Binding-site contacts:
Ligand atom O6 contacts residue PHE217 of chain 1.A at 3.1 Å.
Ligand atom O7 contacts residue SER263 of chain 1.A at 2.6 Å (h-bond).
Ligand atom C5 contacts residue ASN266 of chain 1.A at 3.7 Å.
Ligand atom O3 contacts residue GLN214 of chain 1.A at 2.9 Å (h-bond).
Ligand atom C8 contacts residue TYR265 of chain 1.A at 4.2 Å (hydrophobic).
Ligand atom C5 contacts residue TYR254 of chain 1.A at 3.6 Å (hydrophobic).
Ligand atom O3 contacts residue ALA213 of chain 1.A at 4.3 Å.
Ligand atom C8 contacts residue SER263 of chain 1.A at 4.0 Å.
Ligand atom N2 contacts residue SER263 of chain 1.A at 4.3 Å.
Ligand atom C8 contacts residue ASN266 of chain 1.A at 4.3 Å.
Ligand atom C3 contacts residue PHE217 of chain 1.A at 4.2 Å (hydrophobic).
Ligand atom O6 contacts residue MET252 of chain 1.A at 3.8 Å.
Ligand atom C8 contacts residue LEU264 of chain 1.A at 3.3 Å (hydrophobic).
Ligand atom C8 contacts residue PHE217 of chain 1.A at 3.5 Å (hydrophobic).
Ligand atom C4 contacts residue ASN266 of chain 1.A at 4.2 Å.
Ligand atom C4 contacts residue GLN214 of chain 1.A at 4.2 Å.
Ligand atom C3 contacts residue GLN214 of chain 1.A at 3.5 Å.
Ligand atom C6 contacts residue PHE217 of chain 1.A at 3.3 Å (hydrophobic).
Ligand atom O4 contacts residue GLN214 of chain 1.A at 3.3 Å (h-bond).
Ligand atom N2 contacts residue ASN266 of chain 1.A at 2.7 Å (h-bond).
Ligand atom C7 contacts residue PHE217 of chain 1.A at 4.1 Å (hydrophobic).
Ligand atom N2 contacts residue GLN214 of chain 1.A at 4.3 Å.
Ligand atom N2 contacts residue ALA213 of chain 1.A at 4.1 Å.
Ligand atom O5 contacts residue TYR254 of chain 1.A at 3.5 Å (h-bond).
Ligand atom C6 contacts residue TYR254 of chain 1.A at 3.0 Å (hydrophobic).
Ligand atom C7 contacts residue SER263 of chain 1.A at 3.4 Å.
Ligand atom C2 contacts residue PHE217 of chain 1.A at 4.1 Å (hydrophobic).
Ligand atom O6 contacts residue TYR254 of chain 1.A at 3.5 Å (h-bond).
Ligand atom C3 contacts residue ASN266 of chain 1.A at 3.7 Å.
Ligand atom C2 contacts residue ASN266 of chain 1.A at 2.4 Å.
Ligand atom C1 contacts residue PHE217 of chain 1.A at 4.2 Å (hydrophobic).
Ligand atom C7 contacts residue ASN266 of chain 1.A at 3.7 Å.
Ligand atom C8 contacts residue ALA213 of chain 1.A at 3.5 Å (hydrophobic).
Ligand atom C1 contacts residue TYR254 of chain 1.A at 4.0 Å (hydrophobic).
Ligand atom O5 contacts residue ASN266 of chain 1.A at 2.4 Å (h-bond).
Ligand atom N2 contacts residue PHE217 of chain 1.A at 3.3 Å.
Ligand atom C7 contacts residue ALA213 of chain 1.A at 4.0 Å (hydrophobic).
Ligand atom O5 contacts residue MET252 of chain 1.A at 4.2 Å.
Ligand atom C1 contacts residue ASN266 of chain 1.A at 1.4 Å.
Ligand atom O7 contacts residue ASN266 of chain 1.A at 4.1 Å.

Sequence of chain 1.A:
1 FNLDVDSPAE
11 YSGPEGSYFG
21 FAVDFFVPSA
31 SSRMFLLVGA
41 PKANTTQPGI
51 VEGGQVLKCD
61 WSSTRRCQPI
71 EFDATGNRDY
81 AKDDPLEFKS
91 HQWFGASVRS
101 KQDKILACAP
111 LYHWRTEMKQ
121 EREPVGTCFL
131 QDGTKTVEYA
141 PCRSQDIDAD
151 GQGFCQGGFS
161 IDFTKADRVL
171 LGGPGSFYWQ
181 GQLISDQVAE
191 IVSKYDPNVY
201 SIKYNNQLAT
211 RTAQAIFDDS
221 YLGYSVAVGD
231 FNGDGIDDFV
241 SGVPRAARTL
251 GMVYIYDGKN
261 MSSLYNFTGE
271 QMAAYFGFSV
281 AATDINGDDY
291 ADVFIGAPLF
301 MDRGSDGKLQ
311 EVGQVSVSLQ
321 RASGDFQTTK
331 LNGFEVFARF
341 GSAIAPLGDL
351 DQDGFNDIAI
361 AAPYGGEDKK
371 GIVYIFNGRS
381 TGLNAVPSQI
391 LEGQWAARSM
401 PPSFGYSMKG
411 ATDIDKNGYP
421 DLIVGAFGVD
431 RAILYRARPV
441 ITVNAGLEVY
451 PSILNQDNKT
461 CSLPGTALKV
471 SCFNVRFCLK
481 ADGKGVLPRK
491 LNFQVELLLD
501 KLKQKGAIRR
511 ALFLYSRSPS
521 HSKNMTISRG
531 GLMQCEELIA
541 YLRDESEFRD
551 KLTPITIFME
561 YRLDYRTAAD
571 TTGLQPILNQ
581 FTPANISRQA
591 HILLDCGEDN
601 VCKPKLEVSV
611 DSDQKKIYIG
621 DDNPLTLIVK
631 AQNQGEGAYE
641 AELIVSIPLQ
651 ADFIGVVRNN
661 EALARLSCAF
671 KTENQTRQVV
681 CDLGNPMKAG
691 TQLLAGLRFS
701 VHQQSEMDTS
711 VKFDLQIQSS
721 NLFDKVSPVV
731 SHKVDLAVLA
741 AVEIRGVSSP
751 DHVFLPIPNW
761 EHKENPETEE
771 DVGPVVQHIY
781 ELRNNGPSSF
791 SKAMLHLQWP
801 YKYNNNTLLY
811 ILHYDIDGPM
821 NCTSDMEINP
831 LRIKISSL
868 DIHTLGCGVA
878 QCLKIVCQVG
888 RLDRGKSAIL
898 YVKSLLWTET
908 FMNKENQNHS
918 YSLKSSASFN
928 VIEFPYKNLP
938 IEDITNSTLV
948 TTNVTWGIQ

The protein below binds the small molecule below.
Small molecule (SMILES): CC(=O)N[C@H]1[C@H](O[C@H]2[C@H](O)[C@@H](NC(C)=O)CO[C@@H]2CO)O[C@H](CO)[C@@H](O)[C@@H]1O